Binding-site contacts:
Ligand atom C25 contacts residue VAL20 of chain 1.B at 4.2 Å (hydrophobic).
Ligand atom C2 contacts residue MET90 of chain 1.B at 4.1 Å (hydrophobic).
Ligand atom C24 contacts residue VAL88 of chain 1.B at 4.3 Å (hydrophobic).
Ligand atom C24 contacts residue LEU61 of chain 1.B at 4.1 Å (hydrophobic).
Ligand atom C16 contacts residue VAL88 of chain 1.B at 4.3 Å (hydrophobic).
Ligand atom C13 contacts residue LEU99 of chain 1.B at 4.3 Å (hydrophobic).
Ligand atom O27 contacts residue ASP40 of chain 1.B at 2.9 Å (salt-bridge).
Ligand atom C5 contacts residue LEU99 of chain 1.B at 4.3 Å (hydrophobic).
Ligand atom C10 contacts residue GLY60 of chain 1.B at 3.1 Å.
Ligand atom C26 contacts residue PHE86 of chain 1.B at 4.1 Å (hydrophobic).
Ligand atom C10 contacts residue VAL66 of chain 1.B at 3.7 Å (hydrophobic).
Ligand atom O1 contacts residue TRP92 of chain 1.B at 4.2 Å.
Ligand atom C18 contacts residue TRP120 of chain 1.B at 3.8 Å (hydrophobic).
Ligand atom O27 contacts residue PHE86 of chain 1.B at 4.1 Å.
Ligand atom C19 contacts residue LEU99 of chain 1.B at 4.1 Å (hydrophobic).
Ligand atom C24 contacts residue VAL20 of chain 1.B at 4.0 Å (hydrophobic).
Ligand atom C19 contacts residue ASP40 of chain 1.B at 4.4 Å.
Ligand atom C25 contacts residue TYR16 of chain 1.B at 4.4 Å (hydrophobic).
Ligand atom C11 contacts residue LEU61 of chain 1.B at 3.9 Å (hydrophobic).
Ligand atom C27 contacts residue PHE56 of chain 1.B at 4.0 Å (hydrophobic).
Ligand atom C25 contacts residue PHE86 of chain 1.B at 4.2 Å (hydrophobic).
Ligand atom C1 contacts residue MET90 of chain 1.B at 4.1 Å (hydrophobic).
Ligand atom C11 contacts residue VAL66 of chain 1.B at 3.7 Å (hydrophobic).
Ligand atom O1 contacts residue MET90 of chain 1.B at 3.8 Å.
Ligand atom C26 contacts residue ASP40 of chain 1.B at 3.9 Å.
Ligand atom C18 contacts residue ASP40 of chain 1.B at 3.8 Å.
Ligand atom O27 contacts residue ALA118 of chain 1.B at 3.9 Å.
Ligand atom C18 contacts residue LEU99 of chain 1.B at 4.2 Å (hydrophobic).
Ligand atom C19 contacts residue TRP120 of chain 1.B at 4.0 Å (hydrophobic).
Ligand atom C17 contacts residue ASP40 of chain 1.B at 3.8 Å.
Ligand atom C3 contacts residue MET90 of chain 1.B at 4.2 Å (hydrophobic).
Ligand atom C11 contacts residue GLY60 of chain 1.B at 4.0 Å.
Ligand atom C27 contacts residue ASP40 of chain 1.B at 2.9 Å.
Ligand atom O1 contacts residue VAL91 of chain 1.B at 4.4 Å.
Ligand atom O27 contacts residue VAL101 of chain 1.B at 4.5 Å.
Ligand atom C2 contacts residue GLY60 of chain 1.B at 4.1 Å.
Ligand atom C25 contacts residue VAL88 of chain 1.B at 4.4 Å (hydrophobic).
Ligand atom C3 contacts residue GLY60 of chain 1.B at 4.2 Å.
Ligand atom O27 contacts residue ASP103 of chain 1.B at 4.1 Å.
Ligand atom C10 contacts residue LEU61 of chain 1.B at 4.4 Å (hydrophobic).

Sequence of chain 1.B:
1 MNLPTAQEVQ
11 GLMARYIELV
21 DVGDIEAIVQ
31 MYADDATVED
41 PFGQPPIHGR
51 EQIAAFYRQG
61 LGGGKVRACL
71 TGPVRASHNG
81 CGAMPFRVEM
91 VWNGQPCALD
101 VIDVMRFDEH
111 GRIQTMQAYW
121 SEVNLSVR

A protein and the small-molecule ligand that binds it are described below.
Small molecule (SMILES): C[C@]12CC[C@H]3[C@@H](CC[C@H]4CC(=O)CC[C@@H]43)[C@@H]1CC[C@@H]2O